The small molecule below binds the protein below.
Small molecule (SMILES): NCCCCCC(=O)O

Sequence of chain 1.A:
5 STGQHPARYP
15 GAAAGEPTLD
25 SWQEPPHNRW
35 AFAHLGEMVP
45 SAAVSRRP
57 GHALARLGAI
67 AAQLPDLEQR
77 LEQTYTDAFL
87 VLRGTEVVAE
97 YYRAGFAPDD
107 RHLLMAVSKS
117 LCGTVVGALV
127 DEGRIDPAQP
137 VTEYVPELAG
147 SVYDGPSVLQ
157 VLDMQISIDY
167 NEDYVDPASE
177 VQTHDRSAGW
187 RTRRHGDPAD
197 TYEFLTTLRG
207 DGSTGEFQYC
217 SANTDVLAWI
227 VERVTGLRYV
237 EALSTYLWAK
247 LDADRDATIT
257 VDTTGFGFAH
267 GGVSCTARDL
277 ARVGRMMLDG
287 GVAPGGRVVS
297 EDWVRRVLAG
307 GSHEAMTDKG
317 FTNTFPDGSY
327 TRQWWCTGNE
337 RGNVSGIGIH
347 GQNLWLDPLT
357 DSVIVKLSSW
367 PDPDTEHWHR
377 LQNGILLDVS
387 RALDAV

Binding-site contacts:
Ligand atom C contacts residue PHE317 of chain 1.A at 4.4 Å (hydrophobic).
Ligand atom C contacts residue HIS375 of chain 1.A at 4.2 Å.
Ligand atom C6 contacts residue ALA112 of chain 1.A at 3.7 Å (hydrophobic).
Ligand atom C3 contacts residue ASP370 of chain 1.A at 4.5 Å.
Ligand atom C5 contacts residue ILE345 of chain 1.A at 4.2 Å (hydrophobic).
Ligand atom C6 contacts residue ACA1 of chain 1.G at 2.5 Å.
Ligand atom C4 contacts residue TRP331 of chain 1.A at 3.9 Å (hydrophobic).
Ligand atom C6 contacts residue GLY344 of chain 1.A at 4.0 Å.
Ligand atom N contacts residue ILE345 of chain 1.A at 3.5 Å.
Ligand atom C4 contacts residue ILE343 of chain 1.A at 3.7 Å (hydrophobic).
Ligand atom N contacts residue TYR215 of chain 1.A at 3.2 Å (h-bond).
Ligand atom C5 contacts residue TYR215 of chain 1.A at 4.0 Å (hydrophobic).
Ligand atom O contacts residue HIS375 of chain 1.A at 4.1 Å.
Ligand atom OXT contacts residue TRP331 of chain 1.A at 3.9 Å.
Ligand atom C6 contacts residue ILE343 of chain 1.A at 3.8 Å (hydrophobic).
Ligand atom C6 contacts residue ILE345 of chain 1.A at 3.8 Å (hydrophobic).
Ligand atom C6 contacts residue TYR170 of chain 1.A at 4.1 Å (hydrophobic).
Ligand atom C3 contacts residue TRP331 of chain 1.A at 3.7 Å (hydrophobic).
Ligand atom C2 contacts residue TRP331 of chain 1.A at 3.9 Å (hydrophobic).
Ligand atom N contacts residue ALA112 of chain 1.A at 3.5 Å.
Ligand atom C3 contacts residue ILE343 of chain 1.A at 4.5 Å (hydrophobic).
Ligand atom C contacts residue TRP331 of chain 1.A at 4.1 Å (hydrophobic).
Ligand atom C5 contacts residue ACA1 of chain 1.G at 3.8 Å.
Ligand atom C2 contacts residue HIS375 of chain 1.A at 3.8 Å.
Ligand atom O contacts residue PHE317 of chain 1.A at 3.6 Å.
Ligand atom C6 contacts residue TYR215 of chain 1.A at 3.4 Å (hydrophobic).
Ligand atom N contacts residue TYR170 of chain 1.A at 3.0 Å (h-bond).
Ligand atom C2 contacts residue ILE343 of chain 1.A at 4.0 Å (hydrophobic).
Ligand atom N contacts residue ACA1 of chain 1.G at 1.3 Å.
Ligand atom C5 contacts residue TYR170 of chain 1.A at 4.0 Å (hydrophobic).